Sequence of chain 1.K:
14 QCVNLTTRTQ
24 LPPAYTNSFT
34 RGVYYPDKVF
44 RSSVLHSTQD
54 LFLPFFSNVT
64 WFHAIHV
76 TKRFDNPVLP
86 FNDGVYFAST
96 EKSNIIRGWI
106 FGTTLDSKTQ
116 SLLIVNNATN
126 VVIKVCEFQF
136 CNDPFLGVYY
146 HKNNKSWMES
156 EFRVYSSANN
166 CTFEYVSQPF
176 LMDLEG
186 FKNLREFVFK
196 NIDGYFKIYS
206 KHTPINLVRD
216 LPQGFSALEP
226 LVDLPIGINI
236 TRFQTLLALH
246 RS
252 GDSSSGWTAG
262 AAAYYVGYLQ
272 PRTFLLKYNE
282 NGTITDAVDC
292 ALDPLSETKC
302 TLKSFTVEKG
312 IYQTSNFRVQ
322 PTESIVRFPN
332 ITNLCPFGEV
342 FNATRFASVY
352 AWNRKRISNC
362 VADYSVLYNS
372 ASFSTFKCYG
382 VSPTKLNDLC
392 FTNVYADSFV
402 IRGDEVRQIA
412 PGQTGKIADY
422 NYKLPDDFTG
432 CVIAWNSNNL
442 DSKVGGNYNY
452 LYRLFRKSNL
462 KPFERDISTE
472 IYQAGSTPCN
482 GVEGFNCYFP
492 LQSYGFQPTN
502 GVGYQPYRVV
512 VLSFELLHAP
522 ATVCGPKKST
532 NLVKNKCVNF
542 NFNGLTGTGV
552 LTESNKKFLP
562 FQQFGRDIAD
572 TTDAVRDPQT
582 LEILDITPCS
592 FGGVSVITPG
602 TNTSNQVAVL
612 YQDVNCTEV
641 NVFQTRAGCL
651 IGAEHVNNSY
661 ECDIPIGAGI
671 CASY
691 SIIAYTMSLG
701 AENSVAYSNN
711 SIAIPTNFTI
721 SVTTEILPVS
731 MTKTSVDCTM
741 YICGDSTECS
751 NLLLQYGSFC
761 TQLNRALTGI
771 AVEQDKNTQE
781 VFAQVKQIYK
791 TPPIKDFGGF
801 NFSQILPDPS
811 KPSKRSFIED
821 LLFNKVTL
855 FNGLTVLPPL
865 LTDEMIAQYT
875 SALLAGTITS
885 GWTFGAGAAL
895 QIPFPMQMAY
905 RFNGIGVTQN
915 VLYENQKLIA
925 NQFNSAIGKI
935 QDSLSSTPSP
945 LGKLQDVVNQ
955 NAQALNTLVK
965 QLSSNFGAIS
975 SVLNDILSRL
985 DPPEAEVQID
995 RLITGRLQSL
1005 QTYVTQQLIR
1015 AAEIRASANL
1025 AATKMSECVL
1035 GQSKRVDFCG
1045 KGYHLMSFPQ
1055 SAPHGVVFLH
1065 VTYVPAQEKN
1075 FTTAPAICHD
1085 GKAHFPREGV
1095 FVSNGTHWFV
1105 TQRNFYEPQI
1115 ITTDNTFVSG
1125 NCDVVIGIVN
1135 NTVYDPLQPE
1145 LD

Binding-site contacts:
Ligand atom C5 contacts residue ASN928 of chain 1.K at 3.6 Å.
Ligand atom O3 contacts residue ASN801 of chain 1.K at 4.3 Å.
Ligand atom C5 contacts residue ASN801 of chain 1.K at 3.3 Å.
Ligand atom C3 contacts residue ASN801 of chain 1.K at 3.1 Å.
Ligand atom C4 contacts residue ASN801 of chain 1.K at 3.8 Å.
Ligand atom C6 contacts residue GLN804 of chain 1.K at 4.4 Å.
Ligand atom C8 contacts residue GLY799 of chain 1.K at 3.6 Å.
Ligand atom C1 contacts residue ASN801 of chain 1.K at 2.9 Å.
Ligand atom C7 contacts residue ASN801 of chain 1.K at 3.3 Å.
Ligand atom N2 contacts residue ASN801 of chain 1.K at 3.7 Å.
Ligand atom O5 contacts residue ASN928 of chain 1.K at 2.3 Å (h-bond).
Ligand atom O4 contacts residue ASN801 of chain 1.K at 4.3 Å.
Ligand atom C2 contacts residue ASN801 of chain 1.K at 3.4 Å.
Ligand atom N2 contacts residue ASN928 of chain 1.K at 2.8 Å (h-bond).
Ligand atom C1 contacts residue ASN928 of chain 1.K at 1.4 Å.
Ligand atom C4 contacts residue ASN928 of chain 1.K at 4.1 Å.
Ligand atom C7 contacts residue GLY799 of chain 1.K at 4.1 Å.
Ligand atom C3 contacts residue ASN928 of chain 1.K at 3.7 Å.
Ligand atom C7 contacts residue ASN928 of chain 1.K at 3.0 Å.
Ligand atom O5 contacts residue ASN801 of chain 1.K at 3.3 Å (h-bond).
Ligand atom O7 contacts residue ASN801 of chain 1.K at 2.2 Å (h-bond).
Ligand atom C8 contacts residue ASN928 of chain 1.K at 3.4 Å.
Ligand atom O7 contacts residue ASN928 of chain 1.K at 3.6 Å (h-bond).
Ligand atom C6 contacts residue ASN801 of chain 1.K at 4.2 Å.
Ligand atom C8 contacts residue ASN925 of chain 1.K at 4.2 Å.
Ligand atom C2 contacts residue ASN928 of chain 1.K at 2.4 Å.
Ligand atom O7 contacts residue GLY799 of chain 1.K at 3.8 Å.

The small molecule below binds the protein below.
Small molecule (SMILES): CC(=O)N[C@@H]1[C@@H](O)[C@H](O)[C@@H](CO)O[C@H]1O